Sequence of chain 1.D:
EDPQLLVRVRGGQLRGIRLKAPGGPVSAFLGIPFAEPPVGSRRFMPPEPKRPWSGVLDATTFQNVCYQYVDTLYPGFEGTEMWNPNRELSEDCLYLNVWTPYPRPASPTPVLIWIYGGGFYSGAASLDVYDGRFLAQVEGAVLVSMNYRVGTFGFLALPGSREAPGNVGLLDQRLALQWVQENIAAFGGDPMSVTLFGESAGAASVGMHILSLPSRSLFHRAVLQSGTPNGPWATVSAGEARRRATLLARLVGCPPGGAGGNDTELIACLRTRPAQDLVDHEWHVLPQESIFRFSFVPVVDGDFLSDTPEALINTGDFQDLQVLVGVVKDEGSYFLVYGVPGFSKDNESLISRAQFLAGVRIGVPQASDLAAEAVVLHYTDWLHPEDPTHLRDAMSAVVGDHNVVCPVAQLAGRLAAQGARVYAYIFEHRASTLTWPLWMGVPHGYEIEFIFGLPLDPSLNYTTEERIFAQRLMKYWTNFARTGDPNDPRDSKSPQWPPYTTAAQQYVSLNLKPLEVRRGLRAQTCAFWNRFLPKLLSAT

Binding-site contacts:
Ligand atom C7 contacts residue ASN265 of chain 1.D at 3.1 Å.
Ligand atom C1 contacts residue GLU268 of chain 1.D at 4.1 Å.
Ligand atom N2 contacts residue ASN265 of chain 1.D at 2.7 Å (h-bond).
Ligand atom C8 contacts residue ASN265 of chain 1.D at 3.8 Å.
Ligand atom C2 contacts residue ASN265 of chain 1.D at 2.2 Å.
Ligand atom C1 contacts residue ASN265 of chain 1.D at 1.4 Å.
Ligand atom C3 contacts residue ASN265 of chain 1.D at 3.6 Å.
Ligand atom C5 contacts residue ASN265 of chain 1.D at 3.6 Å.
Ligand atom O7 contacts residue ASN265 of chain 1.D at 3.3 Å (h-bond).
Ligand atom C5 contacts residue GLU268 of chain 1.D at 4.2 Å.
Ligand atom O5 contacts residue GLU268 of chain 1.D at 3.4 Å.
Ligand atom C6 contacts residue GLU268 of chain 1.D at 3.4 Å.
Ligand atom C4 contacts residue ASN265 of chain 1.D at 4.0 Å.
Ligand atom O5 contacts residue ASN265 of chain 1.D at 2.4 Å (h-bond).

A protein and the small-molecule ligand that binds it are described below.
Small molecule (SMILES): CC(=O)N[C@@H]1[C@@H](O)[C@H](O)[C@@H](CO)O[C@H]1O